This protein binds this small molecule.
Small molecule (SMILES): CC(=O)N[C@H]1[C@H](O[C@H]2[C@H](O)[C@@H](NC(C)=O)CO[C@@H]2CO)O[C@H](CO)[C@@H](O)[C@@H]1O

Sequence of chain 1.E:
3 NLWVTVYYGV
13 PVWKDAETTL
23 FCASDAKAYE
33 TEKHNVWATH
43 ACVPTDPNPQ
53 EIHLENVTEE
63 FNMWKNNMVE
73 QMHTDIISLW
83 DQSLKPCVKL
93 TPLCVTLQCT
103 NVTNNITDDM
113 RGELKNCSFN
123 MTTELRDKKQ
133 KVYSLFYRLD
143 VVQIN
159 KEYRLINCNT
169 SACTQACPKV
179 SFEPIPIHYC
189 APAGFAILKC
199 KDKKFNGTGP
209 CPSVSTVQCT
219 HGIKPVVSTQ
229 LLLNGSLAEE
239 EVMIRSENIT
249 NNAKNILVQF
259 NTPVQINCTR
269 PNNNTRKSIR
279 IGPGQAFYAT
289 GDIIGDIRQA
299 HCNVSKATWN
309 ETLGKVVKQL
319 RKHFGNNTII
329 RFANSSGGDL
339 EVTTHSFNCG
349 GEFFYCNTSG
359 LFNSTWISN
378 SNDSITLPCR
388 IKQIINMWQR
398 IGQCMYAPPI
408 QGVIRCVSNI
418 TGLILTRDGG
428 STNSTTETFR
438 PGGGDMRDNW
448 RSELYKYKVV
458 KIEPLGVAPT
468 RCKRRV

Binding-site contacts:
Ligand atom O6 contacts residue NAG1 of chain 1.T at 2.5 Å (h-bond).
Ligand atom C1 contacts residue NAG2 of chain 1.T at 4.3 Å.
Ligand atom N2 contacts residue SER333 of chain 1.E at 3.7 Å.
Ligand atom C2 contacts residue SER357 of chain 1.E at 4.5 Å.
Ligand atom C5 contacts residue NAG2 of chain 1.T at 3.7 Å.
Ligand atom O3 contacts residue NAG1 of chain 1.T at 3.9 Å.
Ligand atom O6 contacts residue NAG2 of chain 1.T at 4.0 Å.
Ligand atom C5 contacts residue ASN332 of chain 1.E at 3.7 Å.
Ligand atom O5 contacts residue NAG2 of chain 1.T at 4.5 Å.
Ligand atom O5 contacts residue NAG1 of chain 1.T at 3.5 Å (h-bond).
Ligand atom O4 contacts residue NAG2 of chain 1.T at 3.4 Å (h-bond).
Ligand atom O7 contacts residue NAG1 of chain 1.T at 3.0 Å (h-bond).
Ligand atom O5 contacts residue SER357 of chain 1.E at 3.7 Å.
Ligand atom O5 contacts residue ASN332 of chain 1.E at 2.4 Å (h-bond).
Ligand atom C7 contacts residue SER333 of chain 1.E at 4.2 Å.
Ligand atom C8 contacts residue THR341 of chain 1.E at 3.2 Å.
Ligand atom C4 contacts residue NAG1 of chain 1.T at 4.3 Å.
Ligand atom C8 contacts residue GLY335 of chain 1.E at 4.1 Å.
Ligand atom O7 contacts residue ASN332 of chain 1.E at 3.8 Å.
Ligand atom O7 contacts residue ASN355 of chain 1.E at 3.9 Å.
Ligand atom C4 contacts residue NAG2 of chain 1.T at 4.1 Å.
Ligand atom C1 contacts residue ASN332 of chain 1.E at 1.4 Å.
Ligand atom C2 contacts residue NAG1 of chain 1.T at 4.4 Å.
Ligand atom C6 contacts residue NAG2 of chain 1.T at 3.9 Å.
Ligand atom C5 contacts residue NAG1 of chain 1.T at 3.2 Å.
Ligand atom C7 contacts residue NAG1 of chain 1.T at 4.1 Å.
Ligand atom C3 contacts residue ASN332 of chain 1.E at 3.8 Å.
Ligand atom C7 contacts residue ASN332 of chain 1.E at 3.5 Å.
Ligand atom C4 contacts residue ASN332 of chain 1.E at 4.2 Å.
Ligand atom C1 contacts residue SER357 of chain 1.E at 3.8 Å.
Ligand atom C3 contacts residue NAG2 of chain 1.T at 4.3 Å.
Ligand atom C2 contacts residue ASN332 of chain 1.E at 2.4 Å.
Ligand atom N2 contacts residue ASN332 of chain 1.E at 2.9 Å (h-bond).
Ligand atom C1 contacts residue SER333 of chain 1.E at 4.5 Å.
Ligand atom C1 contacts residue NAG1 of chain 1.T at 4.1 Å.
Ligand atom C6 contacts residue NAG1 of chain 1.T at 3.4 Å.
Ligand atom C8 contacts residue SER333 of chain 1.E at 3.8 Å.